Binding-site contacts:
Ligand atom CG1 contacts residue ARG435 of chain 21.W at 3.8 Å.
Ligand atom OH contacts residue MET223 of chain 22.W at 2.2 Å (h-bond).
Ligand atom CG1 contacts residue PHE436 of chain 21.W at 3.4 Å (hydrophobic).
Ligand atom CZ contacts residue MET223 of chain 22.W at 2.9 Å (hydrophobic).
Ligand atom ND2 contacts residue GLU199 of chain 21.W at 2.9 Å (salt-bridge).
Ligand atom OH contacts residue HIS431 of chain 21.W at 2.9 Å (h-bond).
Ligand atom CB contacts residue LEU189 of chain 21.W at 3.8 Å (hydrophobic).
Ligand atom ND2 contacts residue TYR188 of chain 21.W at 3.5 Å (h-bond).
Ligand atom CE2 contacts residue ARG193 of chain 21.W at 3.8 Å.
Ligand atom OH contacts residue LEU283 of chain 22.W at 3.8 Å.
Ligand atom CD1 contacts residue GLU289 of chain 22.W at 3.0 Å.
Ligand atom CZ contacts residue ARG193 of chain 21.W at 3.1 Å.
Ligand atom CE1 contacts residue HIS431 of chain 21.W at 3.0 Å.
Ligand atom C contacts residue ARG193 of chain 21.W at 3.4 Å.
Ligand atom OH contacts residue THR430 of chain 21.W at 3.4 Å.
Ligand atom CB contacts residue ARG435 of chain 21.W at 3.7 Å.
Ligand atom CA contacts residue ARG193 of chain 21.W at 3.8 Å.
Ligand atom CG contacts residue HIS431 of chain 21.W at 3.8 Å.
Ligand atom CG contacts residue GLU289 of chain 22.W at 3.6 Å.
Ligand atom CE1 contacts residue MET223 of chain 22.W at 3.3 Å (hydrophobic).
Ligand atom CB contacts residue GLU289 of chain 22.W at 3.8 Å.
Ligand atom CZ contacts residue HIS431 of chain 21.W at 3.4 Å.
Ligand atom OD1 contacts residue GLU199 of chain 21.W at 3.4 Å (salt-bridge).
Ligand atom CE2 contacts residue MET223 of chain 22.W at 3.5 Å (hydrophobic).
Ligand atom CG2 contacts residue TYR188 of chain 21.W at 3.9 Å (hydrophobic).
Ligand atom N contacts residue ARG193 of chain 21.W at 3.8 Å.
Ligand atom CE1 contacts residue ARG193 of chain 21.W at 3.1 Å.
Ligand atom CE1 contacts residue THR219 of chain 22.W at 3.9 Å.
Ligand atom CG2 contacts residue LEU189 of chain 21.W at 2.8 Å (hydrophobic).
Ligand atom CE1 contacts residue VAL432 of chain 21.W at 3.8 Å (hydrophobic).
Ligand atom CG contacts residue GLU199 of chain 21.W at 3.6 Å.
Ligand atom CD1 contacts residue ARG193 of chain 21.W at 3.7 Å.
Ligand atom O contacts residue ARG435 of chain 21.W at 3.5 Å (salt-bridge).
Ligand atom CD1 contacts residue HIS431 of chain 21.W at 3.3 Å.
Ligand atom O contacts residue ARG193 of chain 21.W at 2.8 Å (salt-bridge).
Ligand atom CZ contacts residue THR219 of chain 22.W at 3.2 Å.
Ligand atom CE1 contacts residue GLU289 of chain 22.W at 3.6 Å.
Ligand atom CD2 contacts residue MET223 of chain 22.W at 3.7 Å (hydrophobic).
Ligand atom CG contacts residue TYR288 of chain 22.W at 3.4 Å (hydrophobic).
Ligand atom CD contacts residue HIS431 of chain 21.W at 3.8 Å.

The protein below binds the small molecule below.
Small molecule (SMILES): CC(C)[C@H](NC(=O)[C@@H]1CCCN1C(=O)[C@H](CC(N)=O)NC(=O)[C@@H](N)Cc1ccccc1)C(=O)N[C@@H](Cc1ccc(O)cc1)C(=O)N1CCC[C@H]1C(=O)N[C@H](C=O)Cc1ccc(O)cc1

Sequence of chain 21.W:
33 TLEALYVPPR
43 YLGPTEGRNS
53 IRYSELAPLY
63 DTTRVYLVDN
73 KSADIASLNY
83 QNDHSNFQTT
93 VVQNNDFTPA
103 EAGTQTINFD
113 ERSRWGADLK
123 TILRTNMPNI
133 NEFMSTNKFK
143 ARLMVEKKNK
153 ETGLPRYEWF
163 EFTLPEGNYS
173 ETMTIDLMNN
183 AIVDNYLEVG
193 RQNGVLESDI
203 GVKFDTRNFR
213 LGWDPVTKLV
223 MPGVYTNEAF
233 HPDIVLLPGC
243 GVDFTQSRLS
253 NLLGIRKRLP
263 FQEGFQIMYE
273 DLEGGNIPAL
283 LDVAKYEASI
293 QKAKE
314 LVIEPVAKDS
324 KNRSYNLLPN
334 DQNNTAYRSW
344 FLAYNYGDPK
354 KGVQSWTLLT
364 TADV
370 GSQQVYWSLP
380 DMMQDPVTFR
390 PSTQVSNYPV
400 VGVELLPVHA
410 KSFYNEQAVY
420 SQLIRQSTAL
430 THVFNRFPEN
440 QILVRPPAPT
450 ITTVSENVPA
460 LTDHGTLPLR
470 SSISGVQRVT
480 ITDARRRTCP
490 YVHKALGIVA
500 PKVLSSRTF

Sequence of chain 22.W:
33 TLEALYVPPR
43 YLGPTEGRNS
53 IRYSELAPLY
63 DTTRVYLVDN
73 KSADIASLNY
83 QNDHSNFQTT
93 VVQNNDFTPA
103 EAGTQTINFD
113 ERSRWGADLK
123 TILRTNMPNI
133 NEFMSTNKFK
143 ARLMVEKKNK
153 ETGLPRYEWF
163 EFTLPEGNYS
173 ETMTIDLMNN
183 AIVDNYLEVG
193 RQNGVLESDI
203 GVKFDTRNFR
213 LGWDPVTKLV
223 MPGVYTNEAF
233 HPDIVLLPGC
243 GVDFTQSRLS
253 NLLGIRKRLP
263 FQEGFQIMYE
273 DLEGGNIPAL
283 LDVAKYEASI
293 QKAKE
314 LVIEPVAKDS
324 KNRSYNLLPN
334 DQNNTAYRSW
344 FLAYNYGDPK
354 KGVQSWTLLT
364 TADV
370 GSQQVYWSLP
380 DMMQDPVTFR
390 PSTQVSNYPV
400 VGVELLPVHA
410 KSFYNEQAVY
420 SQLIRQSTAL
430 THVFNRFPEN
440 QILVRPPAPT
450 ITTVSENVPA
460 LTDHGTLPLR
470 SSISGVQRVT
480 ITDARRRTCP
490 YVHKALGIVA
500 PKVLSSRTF